Binding-site contacts:
Ligand atom NH2 contacts residue SER97 of chain 1.A at 3.3 Å (h-bond).
Ligand atom NH2 contacts residue TYR116 of chain 1.A at 2.9 Å (h-bond).
Ligand atom CZ contacts residue ASP9 of chain 1.A at 3.2 Å.
Ligand atom CB contacts residue TYR99 of chain 1.A at 3.5 Å (hydrophobic).
Ligand atom CD2 contacts residue TYR99 of chain 1.A at 3.5 Å (hydrophobic).
Ligand atom O contacts residue TYR84 of chain 1.A at 2.8 Å (h-bond).
Ligand atom OXT contacts residue LYS146 of chain 1.A at 3.0 Å (salt-bridge).
Ligand atom CE1 contacts residue ASN63 of chain 1.A at 3.4 Å.
Ligand atom NH2 contacts residue ASN114 of chain 1.A at 3.4 Å (h-bond).
Ligand atom C contacts residue TYR7 of chain 1.A at 3.4 Å (hydrophobic).
Ligand atom NH1 contacts residue ASP9 of chain 1.A at 2.7 Å (salt-bridge).
Ligand atom N contacts residue ASN63 of chain 1.A at 3.0 Å (h-bond).
Ligand atom N contacts residue SER77 of chain 1.A at 3.1 Å (h-bond).
Ligand atom NH1 contacts residue ASP74 of chain 1.A at 2.8 Å (salt-bridge).
Ligand atom C contacts residue THR143 of chain 1.A at 3.5 Å.
Ligand atom CA contacts residue SER77 of chain 1.A at 3.4 Å.
Ligand atom CD1 contacts residue LEU81 of chain 1.A at 3.5 Å (hydrophobic).
Ligand atom CD1 contacts residue TRP167 of chain 1.A at 3.5 Å (hydrophobic).
Ligand atom N contacts residue ASN70 of chain 1.A at 2.7 Å (h-bond).
Ligand atom CD1 contacts residue ASN63 of chain 1.A at 3.5 Å.
Ligand atom N contacts residue TYR99 of chain 1.A at 3.1 Å (h-bond).
Ligand atom NE contacts residue ASP156 of chain 1.A at 3.2 Å (salt-bridge).
Ligand atom CA contacts residue TYR7 of chain 1.A at 3.3 Å (hydrophobic).
Ligand atom N contacts residue TYR171 of chain 1.A at 2.9 Å (h-bond).
Ligand atom CA contacts residue TYR171 of chain 1.A at 3.5 Å (hydrophobic).
Ligand atom CG contacts residue ASN63 of chain 1.A at 3.5 Å.
Ligand atom O contacts residue TYR159 of chain 1.A at 2.7 Å (h-bond).
Ligand atom NE contacts residue ASP74 of chain 1.A at 2.8 Å (salt-bridge).
Ligand atom O contacts residue THR143 of chain 1.A at 2.6 Å (h-bond).
Ligand atom CD2 contacts residue TYR7 of chain 1.A at 3.5 Å (hydrophobic).
Ligand atom O contacts residue TYR7 of chain 1.A at 3.5 Å.
Ligand atom N contacts residue TYR7 of chain 1.A at 2.8 Å (h-bond).
Ligand atom O contacts residue THR73 of chain 1.A at 3.0 Å (h-bond).
Ligand atom NH1 contacts residue TYR99 of chain 1.A at 3.2 Å.
Ligand atom CD1 contacts residue TYR59 of chain 1.A at 3.5 Å (hydrophobic).
Ligand atom CD1 contacts residue ASN63 of chain 1.A at 3.3 Å.
Ligand atom O contacts residue TRP147 of chain 1.A at 2.8 Å (h-bond).
Ligand atom NH2 contacts residue ASP9 of chain 1.A at 2.9 Å (salt-bridge).
Ligand atom NH1 contacts residue PHE22 of chain 1.A at 3.2 Å.
Ligand atom O contacts residue ASN70 of chain 1.A at 2.9 Å (h-bond).

Sequence of chain 1.A:
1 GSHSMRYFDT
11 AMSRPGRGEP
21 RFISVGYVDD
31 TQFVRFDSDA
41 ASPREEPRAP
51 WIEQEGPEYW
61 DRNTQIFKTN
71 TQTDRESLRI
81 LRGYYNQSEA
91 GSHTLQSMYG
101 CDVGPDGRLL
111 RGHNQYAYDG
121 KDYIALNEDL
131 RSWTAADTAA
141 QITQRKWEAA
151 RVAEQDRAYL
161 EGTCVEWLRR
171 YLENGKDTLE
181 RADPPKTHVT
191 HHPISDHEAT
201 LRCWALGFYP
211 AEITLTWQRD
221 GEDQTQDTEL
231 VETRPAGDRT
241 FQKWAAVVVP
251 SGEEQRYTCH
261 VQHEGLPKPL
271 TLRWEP

The small molecule below binds the protein below.
Small molecule (SMILES): CC(C)C[C@H](NC(=O)CNC(=O)[C@H](Cc1ccc(O)cc1)NC(=O)[C@H](C)NC(=O)[C@H](CCCN=C(N)N)NC(=O)CNC(=O)[C@H](CCCN=C(N)N)NC(=O)[C@H](CC(C)C)NC(=O)[C@@H](N)Cc1ccccc1)C(=O)O